This small molecule binds to this protein.
Small molecule (SMILES): CC(=O)N[C@@H]1[C@@H](O)[C@H](O)[C@@H](CO)O[C@H]1O

Binding-site contacts:
Ligand atom C7 contacts residue GLU344 of chain 1.I at 4.2 Å.
Ligand atom C2 contacts residue ASN343 of chain 1.I at 2.6 Å.
Ligand atom C8 contacts residue ASN343 of chain 1.I at 3.9 Å.
Ligand atom C8 contacts residue GLU344 of chain 1.I at 3.1 Å.
Ligand atom O7 contacts residue GLU344 of chain 1.I at 4.1 Å.
Ligand atom O7 contacts residue TRP399 of chain 1.I at 3.6 Å.
Ligand atom O5 contacts residue TRP399 of chain 1.I at 4.4 Å.
Ligand atom C1 contacts residue ASN343 of chain 1.I at 1.5 Å.
Ligand atom O7 contacts residue ASN343 of chain 1.I at 3.2 Å (h-bond).
Ligand atom C7 contacts residue ASN343 of chain 1.I at 3.5 Å.
Ligand atom C5 contacts residue ASN343 of chain 1.I at 3.8 Å.
Ligand atom N2 contacts residue ASN343 of chain 1.I at 2.9 Å (h-bond).
Ligand atom C4 contacts residue ASN343 of chain 1.I at 4.4 Å.
Ligand atom C2 contacts residue TRP399 of chain 1.I at 3.9 Å (hydrophobic).
Ligand atom C3 contacts residue ASN343 of chain 1.I at 3.9 Å.
Ligand atom O5 contacts residue ASN343 of chain 1.I at 2.5 Å (h-bond).
Ligand atom O3 contacts residue TRP399 of chain 1.I at 4.4 Å.

Sequence of chain 1.I:
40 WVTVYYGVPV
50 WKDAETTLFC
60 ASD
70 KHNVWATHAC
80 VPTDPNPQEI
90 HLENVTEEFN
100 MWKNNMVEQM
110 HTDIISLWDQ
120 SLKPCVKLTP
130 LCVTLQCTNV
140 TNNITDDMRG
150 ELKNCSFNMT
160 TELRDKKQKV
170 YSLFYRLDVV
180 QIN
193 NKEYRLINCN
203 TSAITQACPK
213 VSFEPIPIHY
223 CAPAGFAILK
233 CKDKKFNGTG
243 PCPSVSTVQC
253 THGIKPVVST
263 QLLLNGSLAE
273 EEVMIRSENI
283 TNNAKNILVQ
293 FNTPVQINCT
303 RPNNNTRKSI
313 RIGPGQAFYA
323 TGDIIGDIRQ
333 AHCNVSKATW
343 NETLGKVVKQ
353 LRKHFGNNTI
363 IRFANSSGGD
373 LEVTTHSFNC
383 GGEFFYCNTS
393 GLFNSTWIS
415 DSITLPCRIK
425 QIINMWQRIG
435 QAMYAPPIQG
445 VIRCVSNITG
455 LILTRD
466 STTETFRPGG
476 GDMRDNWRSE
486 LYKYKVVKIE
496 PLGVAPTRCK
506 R